Binding-site contacts:
Ligand atom CAA contacts residue LEU143 of chain 1.A at 3.4 Å (hydrophobic).
Ligand atom CBA contacts residue SER152 of chain 1.A at 3.9 Å.
Ligand atom CAW contacts residue LEU150 of chain 1.A at 4.1 Å (hydrophobic).
Ligand atom CAP contacts residue CYS95 of chain 1.A at 3.9 Å (hydrophobic).
Ligand atom OAD contacts residue VAL149 of chain 1.A at 3.1 Å.
Ligand atom OAH contacts residue SER152 of chain 1.A at 3.4 Å (h-bond).
Ligand atom CAV contacts residue VAL149 of chain 1.A at 4.0 Å (hydrophobic).
Ligand atom OAG contacts residue SER99 of chain 1.A at 2.7 Å (h-bond).
Ligand atom OAT contacts residue ILE151 of chain 1.A at 3.3 Å.
Ligand atom CAJ contacts residue SER99 of chain 1.A at 3.1 Å.
Ligand atom CBA contacts residue ILE151 of chain 1.A at 4.1 Å (hydrophobic).
Ligand atom OAF contacts residue CYS95 of chain 1.A at 3.7 Å.
Ligand atom CAX contacts residue CYS95 of chain 1.A at 3.9 Å (hydrophobic).
Ligand atom CAL contacts residue ILE151 of chain 1.A at 4.1 Å (hydrophobic).
Ligand atom CAI contacts residue ILE91 of chain 1.A at 4.0 Å (hydrophobic).
Ligand atom OAG contacts residue ILE136 of chain 1.A at 3.6 Å.
Ligand atom CAI contacts residue GLY94 of chain 1.A at 4.0 Å.
Ligand atom CAN contacts residue ARG98 of chain 1.A at 3.9 Å.
Ligand atom OAS contacts residue LEU150 of chain 1.A at 3.6 Å (h-bond).
Ligand atom CAO contacts residue MET174 of chain 1.A at 4.0 Å (hydrophobic).
Ligand atom CAY contacts residue CYS95 of chain 1.A at 4.0 Å (hydrophobic).
Ligand atom CAV contacts residue LEU150 of chain 1.A at 4.1 Å (hydrophobic).
Ligand atom CAO contacts residue CYS95 of chain 1.A at 4.0 Å (hydrophobic).
Ligand atom OAD contacts residue LEU150 of chain 1.A at 4.2 Å.
Ligand atom CAJ contacts residue CYS95 of chain 1.A at 3.8 Å (hydrophobic).
Ligand atom OAS contacts residue LEU143 of chain 1.A at 3.8 Å.
Ligand atom CBC contacts residue CYS95 of chain 1.A at 4.0 Å (hydrophobic).
Ligand atom OAF contacts residue MET174 of chain 1.A at 3.1 Å.
Ligand atom OAD contacts residue ILE151 of chain 1.A at 2.9 Å.
Ligand atom CAV contacts residue ILE151 of chain 1.A at 3.4 Å (hydrophobic).
Ligand atom CAR contacts residue ARG98 of chain 1.A at 3.4 Å.
Ligand atom OAE contacts residue LEU140 of chain 1.A at 3.3 Å.
Ligand atom CAL contacts residue SER152 of chain 1.A at 3.3 Å.
Ligand atom OAE contacts residue LEU143 of chain 1.A at 3.8 Å.
Ligand atom OAT contacts residue LEU150 of chain 1.A at 3.5 Å (h-bond).
Ligand atom CAB contacts residue ARG90 of chain 1.A at 3.6 Å.
Ligand atom CAA contacts residue ARG98 of chain 1.A at 3.3 Å.
Ligand atom CAN contacts residue CYS95 of chain 1.A at 4.1 Å (hydrophobic).
Ligand atom CAM contacts residue SER152 of chain 1.A at 3.7 Å.
Ligand atom CAZ contacts residue SER99 of chain 1.A at 3.2 Å.

The small molecule below binds the protein below.
Small molecule (SMILES): COC(=O)[C@]1(Cc2ccc(O)c(CC=C(C)C)c2)OC(=O)C(O)=C1c1ccc(O)cc1

Sequence of chain 1.A:
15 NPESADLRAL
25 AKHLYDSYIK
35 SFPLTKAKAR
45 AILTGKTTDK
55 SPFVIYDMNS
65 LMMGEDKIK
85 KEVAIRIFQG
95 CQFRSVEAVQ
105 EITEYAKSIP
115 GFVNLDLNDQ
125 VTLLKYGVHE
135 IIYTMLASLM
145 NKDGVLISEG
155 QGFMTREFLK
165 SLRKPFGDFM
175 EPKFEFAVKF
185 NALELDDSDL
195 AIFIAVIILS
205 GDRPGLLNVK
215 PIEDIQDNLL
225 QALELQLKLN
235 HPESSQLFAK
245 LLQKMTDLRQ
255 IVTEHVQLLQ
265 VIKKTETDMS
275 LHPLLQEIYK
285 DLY